Sequence of chain 1.D:
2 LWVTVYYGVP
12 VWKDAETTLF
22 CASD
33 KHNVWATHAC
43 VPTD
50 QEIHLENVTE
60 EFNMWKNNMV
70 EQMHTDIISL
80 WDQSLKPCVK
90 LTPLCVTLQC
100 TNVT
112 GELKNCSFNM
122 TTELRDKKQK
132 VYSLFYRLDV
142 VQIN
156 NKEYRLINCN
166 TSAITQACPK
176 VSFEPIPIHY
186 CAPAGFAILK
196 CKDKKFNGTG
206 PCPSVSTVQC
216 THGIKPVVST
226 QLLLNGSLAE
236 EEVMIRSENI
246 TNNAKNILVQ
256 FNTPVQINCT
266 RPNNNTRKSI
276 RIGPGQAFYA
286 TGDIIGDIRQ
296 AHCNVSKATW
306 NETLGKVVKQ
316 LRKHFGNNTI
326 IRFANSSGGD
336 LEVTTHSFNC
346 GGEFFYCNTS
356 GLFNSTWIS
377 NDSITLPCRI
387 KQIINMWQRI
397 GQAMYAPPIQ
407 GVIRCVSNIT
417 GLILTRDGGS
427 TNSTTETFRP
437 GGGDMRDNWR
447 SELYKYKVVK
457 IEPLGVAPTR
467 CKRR

The protein below binds the small molecule below.
Small molecule (SMILES): CC(=O)N[C@@H]1[C@@H](O)[C@H](O)[C@@H](CO)O[C@H]1O

Binding-site contacts:
Ligand atom C7 contacts residue ASN101 of chain 1.D at 3.1 Å.
Ligand atom C4 contacts residue ASN101 of chain 1.D at 4.2 Å.
Ligand atom C3 contacts residue ASN101 of chain 1.D at 3.8 Å.
Ligand atom C1 contacts residue ASN101 of chain 1.D at 1.4 Å.
Ligand atom C8 contacts residue ASN101 of chain 1.D at 4.3 Å.
Ligand atom N2 contacts residue ASN101 of chain 1.D at 2.9 Å (h-bond).
Ligand atom O5 contacts residue ASN101 of chain 1.D at 2.4 Å (h-bond).
Ligand atom O7 contacts residue ASN101 of chain 1.D at 2.9 Å (h-bond).
Ligand atom O6 contacts residue GLY112 of chain 1.D at 4.3 Å.
Ligand atom C5 contacts residue ASN101 of chain 1.D at 3.6 Å.
Ligand atom C2 contacts residue ASN101 of chain 1.D at 2.4 Å.
Ligand atom O5 contacts residue GLY112 of chain 1.D at 4.4 Å.